Sequence of chain 2.A:
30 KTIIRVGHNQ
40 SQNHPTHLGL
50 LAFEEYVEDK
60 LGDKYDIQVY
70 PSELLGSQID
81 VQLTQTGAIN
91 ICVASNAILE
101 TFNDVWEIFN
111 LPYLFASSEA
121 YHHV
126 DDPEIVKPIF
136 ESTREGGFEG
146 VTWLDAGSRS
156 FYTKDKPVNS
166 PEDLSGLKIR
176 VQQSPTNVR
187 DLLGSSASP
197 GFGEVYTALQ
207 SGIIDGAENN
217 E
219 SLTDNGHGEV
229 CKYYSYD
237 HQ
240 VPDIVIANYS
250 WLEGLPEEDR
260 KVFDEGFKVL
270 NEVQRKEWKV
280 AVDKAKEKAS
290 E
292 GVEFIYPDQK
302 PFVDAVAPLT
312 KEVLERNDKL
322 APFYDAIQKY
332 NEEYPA

A small-molecule ligand and the protein it binds are described below.
Small molecule (SMILES): O=C(O)[C@H]1O[C@H](O)[C@H](O)[C@@H](O)[C@@H]1O

Binding-site contacts:
Ligand atom C5 contacts residue BDP1 of chain 2.C at 0.1 Å.
Ligand atom O6B contacts residue BDP1 of chain 2.C at 0.4 Å (h-bond).
Ligand atom O1 contacts residue GLN39 of chain 2.A at 3.3 Å (h-bond).
Ligand atom O6A contacts residue ARG175 of chain 2.A at 2.8 Å (salt-bridge).
Ligand atom O3 contacts residue GLN77 of chain 2.A at 3.1 Å (h-bond).
Ligand atom C2 contacts residue ASP242 of chain 2.A at 3.4 Å.
Ligand atom O5 contacts residue BDP1 of chain 2.C at 0.2 Å (h-bond).
Ligand atom O4 contacts residue GLN77 of chain 2.A at 3.1 Å (h-bond).
Ligand atom O6B contacts residue ARG154 of chain 2.A at 2.8 Å (salt-bridge).
Ligand atom C6 contacts residue GLN177 of chain 2.A at 3.3 Å.
Ligand atom C2 contacts residue BDP1 of chain 2.C at 0.2 Å.
Ligand atom O1 contacts residue BDP1 of chain 2.C at 1.3 Å.
Ligand atom O2 contacts residue ASP242 of chain 2.A at 2.6 Å (salt-bridge).
Ligand atom O4 contacts residue BDP1 of chain 2.C at 0.2 Å (h-bond).
Ligand atom O3 contacts residue BDP1 of chain 2.C at 0.1 Å (h-bond).
Ligand atom O2 contacts residue BDP1 of chain 2.C at 0.5 Å (h-bond).
Ligand atom C3 contacts residue BDP1 of chain 2.C at 0.1 Å.
Ligand atom C4 contacts residue BDP1 of chain 2.C at 0.1 Å.
Ligand atom C1 contacts residue BDP1 of chain 2.C at 0.2 Å.
Ligand atom C4 contacts residue GLN177 of chain 2.A at 3.7 Å.
Ligand atom O4 contacts residue ASN38 of chain 2.A at 2.9 Å (h-bond).
Ligand atom C1 contacts residue ASN215 of chain 2.A at 3.4 Å.
Ligand atom O2 contacts residue ALA151 of chain 2.A at 3.6 Å.
Ligand atom C6 contacts residue PHE198 of chain 2.A at 3.6 Å (hydrophobic).
Ligand atom O6B contacts residue GLN177 of chain 2.A at 3.2 Å.
Ligand atom C6 contacts residue BDP1 of chain 2.C at 0.2 Å.
Ligand atom C3 contacts residue ASP242 of chain 2.A at 3.6 Å.
Ligand atom O6B contacts residue ARG175 of chain 2.A at 2.9 Å (salt-bridge).
Ligand atom O3 contacts residue ASP242 of chain 2.A at 2.7 Å (salt-bridge).
Ligand atom O2 contacts residue GLN39 of chain 2.A at 3.4 Å (h-bond).
Ligand atom C6 contacts residue ARG175 of chain 2.A at 3.5 Å.
Ligand atom C3 contacts residue GLN39 of chain 2.A at 3.8 Å.
Ligand atom C5 contacts residue PHE198 of chain 2.A at 3.7 Å (hydrophobic).
Ligand atom O6B contacts residue ASN215 of chain 2.A at 3.1 Å (h-bond).
Ligand atom O1 contacts residue PHE198 of chain 2.A at 3.4 Å.
Ligand atom O5 contacts residue ARG154 of chain 2.A at 3.1 Å (salt-bridge).
Ligand atom O6A contacts residue PHE198 of chain 2.A at 3.5 Å.
Ligand atom O6A contacts residue BDP1 of chain 2.C at 0.3 Å (h-bond).
Ligand atom O5 contacts residue ASN215 of chain 2.A at 3.1 Å (h-bond).
Ligand atom O6A contacts residue GLN177 of chain 2.A at 3.1 Å (h-bond).